Sequence of chain 1.A:
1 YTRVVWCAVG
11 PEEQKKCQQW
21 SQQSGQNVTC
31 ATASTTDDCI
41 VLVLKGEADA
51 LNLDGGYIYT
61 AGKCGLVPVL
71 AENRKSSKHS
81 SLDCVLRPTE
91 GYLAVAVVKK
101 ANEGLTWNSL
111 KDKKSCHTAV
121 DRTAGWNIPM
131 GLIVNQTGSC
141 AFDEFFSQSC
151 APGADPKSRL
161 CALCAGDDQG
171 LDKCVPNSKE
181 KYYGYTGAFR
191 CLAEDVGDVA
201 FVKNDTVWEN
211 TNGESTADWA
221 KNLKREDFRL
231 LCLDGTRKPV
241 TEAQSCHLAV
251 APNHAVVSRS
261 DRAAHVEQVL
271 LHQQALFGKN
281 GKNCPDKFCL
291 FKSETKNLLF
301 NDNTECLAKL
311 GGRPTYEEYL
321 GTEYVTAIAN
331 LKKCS

Binding-site contacts:
Ligand atom C10 contacts residue PRO252 of chain 1.A at 4.2 Å (hydrophobic).
Ligand atom C9 contacts residue TYR319 of chain 1.A at 3.6 Å (hydrophobic).
Ligand atom C7 contacts residue VAL250 of chain 1.A at 4.3 Å (hydrophobic).
Ligand atom O contacts residue TYR319 of chain 1.A at 2.7 Å (h-bond).
Ligand atom C8 contacts residue ALA251 of chain 1.A at 4.3 Å (hydrophobic).
Ligand atom F contacts residue GLY321 of chain 1.A at 3.6 Å.
Ligand atom C8 contacts residue PRO252 of chain 1.A at 3.7 Å (hydrophobic).
Ligand atom C12 contacts residue PRO252 of chain 1.A at 3.5 Å (hydrophobic).
Ligand atom C contacts residue GLU323 of chain 1.A at 4.3 Å.
Ligand atom O contacts residue ASN253 of chain 1.A at 3.6 Å.
Ligand atom C7 contacts residue PRO252 of chain 1.A at 4.4 Å (hydrophobic).
Ligand atom C5 contacts residue VAL250 of chain 1.A at 4.4 Å (hydrophobic).
Ligand atom C12 contacts residue TYR319 of chain 1.A at 3.2 Å (hydrophobic).
Ligand atom C7 contacts residue GLY91 of chain 1.A at 4.4 Å.
Ligand atom O1 contacts residue ALA251 of chain 1.A at 4.4 Å.
Ligand atom F contacts residue LEU320 of chain 1.A at 3.8 Å.
Ligand atom C14 contacts residue THR89 of chain 1.A at 3.1 Å.
Ligand atom O1 contacts residue TYR319 of chain 1.A at 4.3 Å.
Ligand atom O contacts residue ALA71 of chain 1.A at 4.4 Å.
Ligand atom C14 contacts residue PRO252 of chain 1.A at 3.8 Å (hydrophobic).
Ligand atom O contacts residue THR89 of chain 1.A at 2.5 Å (h-bond).
Ligand atom O1 contacts residue GLU90 of chain 1.A at 4.3 Å.
Ligand atom C8 contacts residue GLY91 of chain 1.A at 4.1 Å.
Ligand atom O1 contacts residue PRO252 of chain 1.A at 3.6 Å.
Ligand atom F contacts residue TYR319 of chain 1.A at 4.4 Å.
Ligand atom O1 contacts residue ASN253 of chain 1.A at 3.0 Å (h-bond).
Ligand atom C14 contacts residue ASN253 of chain 1.A at 3.4 Å.
Ligand atom C9 contacts residue PRO252 of chain 1.A at 3.7 Å (hydrophobic).
Ligand atom O1 contacts residue THR89 of chain 1.A at 3.2 Å (h-bond).
Ligand atom C13 contacts residue TYR319 of chain 1.A at 2.9 Å (hydrophobic).
Ligand atom C11 contacts residue TYR319 of chain 1.A at 4.2 Å (hydrophobic).
Ligand atom C12 contacts residue ASN253 of chain 1.A at 4.3 Å.
Ligand atom C12 contacts residue THR89 of chain 1.A at 4.2 Å.
Ligand atom C14 contacts residue TYR319 of chain 1.A at 3.5 Å (hydrophobic).
Ligand atom O1 contacts residue GLY91 of chain 1.A at 3.6 Å.
Ligand atom C10 contacts residue TYR319 of chain 1.A at 3.2 Å (hydrophobic).
Ligand atom C10 contacts residue LEU320 of chain 1.A at 4.1 Å (hydrophobic).
Ligand atom C4 contacts residue VAL250 of chain 1.A at 3.9 Å (hydrophobic).
Ligand atom C11 contacts residue LEU320 of chain 1.A at 4.1 Å (hydrophobic).
Ligand atom C3 contacts residue VAL250 of chain 1.A at 3.8 Å (hydrophobic).

This protein binds this small molecule.
Small molecule (SMILES): C[C@H](C(=O)O)c1ccc(-c2ccccc2)c(F)c1